A protein and the small-molecule ligand that binds it are described below.
Small molecule (SMILES): CC(C)[C@H](N)C(=O)O

Binding-site contacts:
Ligand atom C contacts residue LEU77 of chain 1.A at 3.9 Å (hydrophobic).
Ligand atom O contacts residue LEU77 of chain 1.A at 4.1 Å.
Ligand atom OXT contacts residue LEU77 of chain 1.A at 3.9 Å.
Ligand atom C contacts residue CYS78 of chain 1.A at 4.0 Å (hydrophobic).
Ligand atom CG1 contacts residue GLU226 of chain 1.A at 3.3 Å.
Ligand atom C contacts residue TYR150 of chain 1.A at 3.4 Å (hydrophobic).
Ligand atom O contacts residue TYR202 of chain 1.A at 2.6 Å (h-bond).
Ligand atom CB contacts residue GLU226 of chain 1.A at 3.9 Å.
Ligand atom CA contacts residue TYR202 of chain 1.A at 4.2 Å (hydrophobic).
Ligand atom CG1 contacts residue GLY227 of chain 1.A at 3.8 Å.
Ligand atom CB contacts residue ALA100 of chain 1.A at 4.2 Å (hydrophobic).
Ligand atom C contacts residue TYR202 of chain 1.A at 3.8 Å (hydrophobic).
Ligand atom N contacts residue TYR150 of chain 1.A at 3.3 Å.
Ligand atom CG1 contacts residue TYR202 of chain 1.A at 4.0 Å (hydrophobic).
Ligand atom CG2 contacts residue PHE276 of chain 1.A at 4.0 Å (hydrophobic).
Ligand atom CB contacts residue TYR202 of chain 1.A at 3.9 Å (hydrophobic).
Ligand atom N contacts residue ALA100 of chain 1.A at 2.8 Å (h-bond).
Ligand atom C contacts residue ALA100 of chain 1.A at 4.2 Å (hydrophobic).
Ligand atom CG2 contacts residue GLU226 of chain 1.A at 4.2 Å.
Ligand atom OXT contacts residue ALA100 of chain 1.A at 3.8 Å.
Ligand atom O contacts residue TYR150 of chain 1.A at 3.7 Å.
Ligand atom CG1 contacts residue TYR18 of chain 1.A at 3.9 Å (hydrophobic).
Ligand atom N contacts residue THR102 of chain 1.A at 3.1 Å (h-bond).
Ligand atom OXT contacts residue THR102 of chain 1.A at 3.1 Å (h-bond).
Ligand atom N contacts residue GLU226 of chain 1.A at 2.6 Å (salt-bridge).
Ligand atom CA contacts residue TYR150 of chain 1.A at 3.3 Å (hydrophobic).
Ligand atom OXT contacts residue TYR150 of chain 1.A at 3.6 Å.
Ligand atom O contacts residue SER79 of chain 1.A at 2.9 Å (h-bond).
Ligand atom C contacts residue THR102 of chain 1.A at 4.2 Å.
Ligand atom CG1 contacts residue PHE276 of chain 1.A at 3.9 Å (hydrophobic).
Ligand atom CA contacts residue ALA100 of chain 1.A at 3.9 Å (hydrophobic).
Ligand atom CG2 contacts residue ALA100 of chain 1.A at 3.3 Å (hydrophobic).
Ligand atom CG2 contacts residue LEU77 of chain 1.A at 3.1 Å (hydrophobic).
Ligand atom CB contacts residue LEU77 of chain 1.A at 4.1 Å (hydrophobic).
Ligand atom CA contacts residue GLU226 of chain 1.A at 3.6 Å.
Ligand atom OXT contacts residue SER79 of chain 1.A at 2.7 Å (h-bond).
Ligand atom O contacts residue CYS78 of chain 1.A at 3.3 Å.
Ligand atom CA contacts residue THR102 of chain 1.A at 4.0 Å.
Ligand atom OXT contacts residue ALA101 of chain 1.A at 3.4 Å.
Ligand atom C contacts residue SER79 of chain 1.A at 3.6 Å.

Sequence of chain 1.A:
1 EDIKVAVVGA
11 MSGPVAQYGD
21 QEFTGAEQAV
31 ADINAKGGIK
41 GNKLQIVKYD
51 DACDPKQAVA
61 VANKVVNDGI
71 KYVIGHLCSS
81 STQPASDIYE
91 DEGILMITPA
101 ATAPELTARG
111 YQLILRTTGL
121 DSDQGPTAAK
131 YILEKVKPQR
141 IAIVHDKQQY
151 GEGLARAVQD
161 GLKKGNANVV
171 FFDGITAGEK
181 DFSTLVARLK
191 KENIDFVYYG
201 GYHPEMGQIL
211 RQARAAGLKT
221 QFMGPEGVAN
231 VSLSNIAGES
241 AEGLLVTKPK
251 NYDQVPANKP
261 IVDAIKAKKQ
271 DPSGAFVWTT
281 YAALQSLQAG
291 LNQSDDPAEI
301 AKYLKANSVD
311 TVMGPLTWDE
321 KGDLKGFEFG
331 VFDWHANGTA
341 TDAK